Sequence of chain 1.G:
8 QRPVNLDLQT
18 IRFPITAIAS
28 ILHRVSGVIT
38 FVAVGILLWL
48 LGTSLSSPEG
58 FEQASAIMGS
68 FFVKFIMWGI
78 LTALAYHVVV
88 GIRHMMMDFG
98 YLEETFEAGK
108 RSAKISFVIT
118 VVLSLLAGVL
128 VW

A protein and the small-molecule ligand that binds it are described below.
Small molecule (SMILES): Oc1c(Cl)c(Cl)c(Cl)c(Cl)c1Cl

Sequence of chain 1.H:
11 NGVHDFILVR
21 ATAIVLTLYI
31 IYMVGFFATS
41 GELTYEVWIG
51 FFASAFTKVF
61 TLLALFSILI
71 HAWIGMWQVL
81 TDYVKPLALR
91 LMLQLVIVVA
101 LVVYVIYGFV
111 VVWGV

Sequence of chain 1.F:
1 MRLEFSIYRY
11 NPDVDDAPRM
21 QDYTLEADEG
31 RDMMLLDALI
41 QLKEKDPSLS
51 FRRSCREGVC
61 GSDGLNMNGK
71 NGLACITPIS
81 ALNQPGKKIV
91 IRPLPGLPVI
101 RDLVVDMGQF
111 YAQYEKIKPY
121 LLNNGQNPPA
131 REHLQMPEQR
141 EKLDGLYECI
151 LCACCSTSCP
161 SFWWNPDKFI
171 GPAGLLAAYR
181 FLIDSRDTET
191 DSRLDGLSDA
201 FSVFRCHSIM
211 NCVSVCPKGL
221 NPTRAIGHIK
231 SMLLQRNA

Binding-site contacts:
Ligand atom CL5 contacts residue ILE28 of chain 1.G at 4.5 Å.
Ligand atom CL1 contacts residue LEU15 of chain 1.G at 3.6 Å.
Ligand atom CL4 contacts residue ILE28 of chain 1.G at 3.4 Å.
Ligand atom CL3 contacts residue PRO160 of chain 1.F at 4.3 Å.
Ligand atom CL5 contacts residue TYR83 of chain 1.H at 3.2 Å.
Ligand atom C1 contacts residue PRO160 of chain 1.F at 3.9 Å (hydrophobic).
Ligand atom CL4 contacts residue ILE209 of chain 1.F at 3.7 Å.
Ligand atom C2 contacts residue PRO160 of chain 1.F at 3.8 Å (hydrophobic).
Ligand atom C6 contacts residue TYR83 of chain 1.H at 3.8 Å (hydrophobic).
Ligand atom CL4 contacts residue SER27 of chain 1.G at 3.6 Å.
Ligand atom CL3 contacts residue ILE209 of chain 1.F at 4.3 Å.
Ligand atom CL2 contacts residue TRP163 of chain 1.F at 4.5 Å.
Ligand atom CL2 contacts residue LEU15 of chain 1.G at 4.3 Å.
Ligand atom C4 contacts residue PRO160 of chain 1.F at 3.8 Å (hydrophobic).
Ligand atom C5 contacts residue ILE28 of chain 1.G at 3.8 Å (hydrophobic).
Ligand atom C4 contacts residue ILE209 of chain 1.F at 4.4 Å (hydrophobic).
Ligand atom C6 contacts residue PRO160 of chain 1.F at 4.1 Å (hydrophobic).
Ligand atom C4 contacts residue ILE28 of chain 1.G at 3.9 Å (hydrophobic).
Ligand atom CL1 contacts residue PRO160 of chain 1.F at 4.5 Å.
Ligand atom CL1 contacts residue TRP163 of chain 1.F at 4.2 Å.
Ligand atom C6 contacts residue ILE28 of chain 1.G at 3.9 Å (hydrophobic).
Ligand atom CL2 contacts residue PHE20 of chain 1.G at 3.0 Å.
Ligand atom C5 contacts residue ILE209 of chain 1.F at 4.2 Å (hydrophobic).
Ligand atom CL4 contacts residue ALA24 of chain 1.G at 4.4 Å.
Ligand atom CL5 contacts residue ARG31 of chain 1.G at 3.3 Å.
Ligand atom C3 contacts residue PRO160 of chain 1.F at 3.6 Å (hydrophobic).
Ligand atom C2 contacts residue TRP164 of chain 1.F at 4.3 Å (hydrophobic).
Ligand atom C1 contacts residue ILE28 of chain 1.G at 4.3 Å (hydrophobic).
Ligand atom CL5 contacts residue HIS207 of chain 1.F at 4.5 Å.
Ligand atom CL3 contacts residue ALA24 of chain 1.G at 3.2 Å.
Ligand atom C1 contacts residue TRP164 of chain 1.F at 3.8 Å (hydrophobic).
Ligand atom CL1 contacts residue TRP164 of chain 1.F at 3.7 Å.
Ligand atom O1 contacts residue TRP164 of chain 1.F at 2.8 Å (h-bond).
Ligand atom C5 contacts residue PRO160 of chain 1.F at 4.2 Å (hydrophobic).
Ligand atom O1 contacts residue PRO160 of chain 1.F at 4.4 Å.
Ligand atom CL3 contacts residue ILE28 of chain 1.G at 3.7 Å.
Ligand atom CL2 contacts residue PRO160 of chain 1.F at 4.0 Å.
Ligand atom C1 contacts residue TYR83 of chain 1.H at 3.6 Å (hydrophobic).
Ligand atom O1 contacts residue TYR83 of chain 1.H at 2.8 Å (h-bond).